A small-molecule ligand and the protein it binds are described below.
Small molecule (SMILES): CC(=O)N[C@H]1[C@H](O[C@H]2[C@H](O)[C@@H](NC(C)=O)CO[C@@H]2CO)O[C@H](CO)[C@@H](O)[C@@H]1O

Binding-site contacts:
Ligand atom C5 contacts residue ASN1095 of chain 1.C at 3.6 Å.
Ligand atom O7 contacts residue ASN1095 of chain 1.C at 2.4 Å (h-bond).
Ligand atom C5 contacts residue PHE1100 of chain 1.C at 4.0 Å (hydrophobic).
Ligand atom N2 contacts residue THR1097 of chain 1.C at 3.8 Å.
Ligand atom O7 contacts residue HIS1098 of chain 1.C at 3.9 Å.
Ligand atom O5 contacts residue ASN1095 of chain 1.C at 2.4 Å (h-bond).
Ligand atom C3 contacts residue ASN1095 of chain 1.C at 3.8 Å.
Ligand atom C2 contacts residue ASN1095 of chain 1.C at 2.4 Å.
Ligand atom C1 contacts residue THR1097 of chain 1.C at 3.9 Å.
Ligand atom C8 contacts residue ASN1095 of chain 1.C at 3.0 Å.
Ligand atom C1 contacts residue ASN1095 of chain 1.C at 1.4 Å.
Ligand atom C6 contacts residue PHE1100 of chain 1.C at 3.6 Å (hydrophobic).
Ligand atom C5 contacts residue HIS1098 of chain 1.C at 4.4 Å.
Ligand atom C1 contacts residue PHE1100 of chain 1.C at 4.3 Å (hydrophobic).
Ligand atom C2 contacts residue THR1097 of chain 1.C at 4.1 Å.
Ligand atom C7 contacts residue ASN1095 of chain 1.C at 2.9 Å.
Ligand atom C3 contacts residue THR1097 of chain 1.C at 4.1 Å.
Ligand atom C4 contacts residue ASN1095 of chain 1.C at 4.2 Å.
Ligand atom O5 contacts residue PHE1100 of chain 1.C at 3.7 Å.
Ligand atom N2 contacts residue ASN1095 of chain 1.C at 2.9 Å (h-bond).

Sequence of chain 1.C:
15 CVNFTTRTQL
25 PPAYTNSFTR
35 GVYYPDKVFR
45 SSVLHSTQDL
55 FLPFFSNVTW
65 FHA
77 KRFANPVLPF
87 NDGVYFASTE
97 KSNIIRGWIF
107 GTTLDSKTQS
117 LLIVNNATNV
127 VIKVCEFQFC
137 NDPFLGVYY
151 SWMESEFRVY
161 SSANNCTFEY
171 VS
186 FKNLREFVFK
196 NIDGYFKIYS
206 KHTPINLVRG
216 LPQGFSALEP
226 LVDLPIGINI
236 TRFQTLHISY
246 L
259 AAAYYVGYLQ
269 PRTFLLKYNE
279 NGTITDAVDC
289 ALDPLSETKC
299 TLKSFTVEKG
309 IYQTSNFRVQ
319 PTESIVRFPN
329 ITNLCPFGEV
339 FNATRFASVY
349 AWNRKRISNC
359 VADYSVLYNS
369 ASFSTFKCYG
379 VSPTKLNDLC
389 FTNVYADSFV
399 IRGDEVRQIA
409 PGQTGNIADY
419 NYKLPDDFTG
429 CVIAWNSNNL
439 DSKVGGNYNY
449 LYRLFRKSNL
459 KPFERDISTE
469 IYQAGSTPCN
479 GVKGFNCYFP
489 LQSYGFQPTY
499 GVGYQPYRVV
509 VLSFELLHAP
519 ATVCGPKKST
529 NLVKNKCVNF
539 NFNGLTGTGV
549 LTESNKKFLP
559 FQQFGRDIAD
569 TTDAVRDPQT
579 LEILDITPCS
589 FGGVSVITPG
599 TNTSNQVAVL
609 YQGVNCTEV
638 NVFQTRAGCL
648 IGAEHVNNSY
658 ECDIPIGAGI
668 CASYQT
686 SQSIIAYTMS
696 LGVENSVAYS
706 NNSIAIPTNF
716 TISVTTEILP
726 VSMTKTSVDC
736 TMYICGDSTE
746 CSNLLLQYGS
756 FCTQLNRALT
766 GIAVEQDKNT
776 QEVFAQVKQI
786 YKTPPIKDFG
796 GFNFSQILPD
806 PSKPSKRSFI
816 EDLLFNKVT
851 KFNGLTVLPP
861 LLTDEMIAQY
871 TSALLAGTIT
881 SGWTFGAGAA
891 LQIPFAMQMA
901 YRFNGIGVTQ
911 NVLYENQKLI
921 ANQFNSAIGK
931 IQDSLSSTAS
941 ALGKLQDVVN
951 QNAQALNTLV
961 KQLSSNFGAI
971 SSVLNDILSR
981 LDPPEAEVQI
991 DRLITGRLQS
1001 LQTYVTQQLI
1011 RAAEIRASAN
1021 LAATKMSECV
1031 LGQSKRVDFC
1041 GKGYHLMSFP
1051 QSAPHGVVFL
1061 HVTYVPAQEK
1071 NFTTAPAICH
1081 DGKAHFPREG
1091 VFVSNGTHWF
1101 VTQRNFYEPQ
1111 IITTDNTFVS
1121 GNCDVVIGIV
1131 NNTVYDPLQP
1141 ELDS